This small molecule binds to this protein.
Small molecule (SMILES): CC(=O)N[C@H]1[C@H](O[C@H]2[C@H](O)[C@@H](NC(C)=O)CO[C@@H]2CO)O[C@H](CO)[C@@H](O)[C@@H]1O

Binding-site contacts:
Ligand atom C1 contacts residue HIS92 of chain 1.A at 3.7 Å.
Ligand atom C7 contacts residue SER91 of chain 1.A at 4.2 Å.
Ligand atom C8 contacts residue GLU104 of chain 1.A at 4.2 Å.
Ligand atom C4 contacts residue ASN89 of chain 1.A at 4.2 Å.
Ligand atom O4 contacts residue HIS92 of chain 1.A at 3.7 Å.
Ligand atom O7 contacts residue HIS92 of chain 1.A at 3.4 Å (h-bond).
Ligand atom C1 contacts residue ASN89 of chain 1.A at 1.4 Å.
Ligand atom C3 contacts residue HIS92 of chain 1.A at 3.7 Å.
Ligand atom N2 contacts residue ASN89 of chain 1.A at 2.8 Å (h-bond).
Ligand atom C8 contacts residue ASN90 of chain 1.A at 4.2 Å.
Ligand atom O6 contacts residue LYS88 of chain 1.A at 3.5 Å (salt-bridge).
Ligand atom C6 contacts residue LYS88 of chain 1.A at 3.8 Å.
Ligand atom C4 contacts residue HIS92 of chain 1.A at 3.9 Å.
Ligand atom C5 contacts residue HIS92 of chain 1.A at 3.7 Å.
Ligand atom C7 contacts residue ASN89 of chain 1.A at 3.0 Å.
Ligand atom O7 contacts residue ASN89 of chain 1.A at 2.9 Å (h-bond).
Ligand atom C8 contacts residue SER91 of chain 1.A at 3.5 Å.
Ligand atom O5 contacts residue LYS88 of chain 1.A at 4.1 Å.
Ligand atom N2 contacts residue SER91 of chain 1.A at 3.8 Å.
Ligand atom O5 contacts residue HIS92 of chain 1.A at 4.1 Å.
Ligand atom C5 contacts residue ASN89 of chain 1.A at 3.7 Å.
Ligand atom C7 contacts residue HIS92 of chain 1.A at 4.0 Å.
Ligand atom C8 contacts residue ASN89 of chain 1.A at 4.2 Å.
Ligand atom C2 contacts residue ASN89 of chain 1.A at 2.4 Å.
Ligand atom C2 contacts residue HIS92 of chain 1.A at 4.3 Å.
Ligand atom C6 contacts residue HIS92 of chain 1.A at 4.4 Å.
Ligand atom O5 contacts residue ASN89 of chain 1.A at 2.4 Å (h-bond).
Ligand atom C3 contacts residue ASN89 of chain 1.A at 3.8 Å.

Sequence of chain 1.A:
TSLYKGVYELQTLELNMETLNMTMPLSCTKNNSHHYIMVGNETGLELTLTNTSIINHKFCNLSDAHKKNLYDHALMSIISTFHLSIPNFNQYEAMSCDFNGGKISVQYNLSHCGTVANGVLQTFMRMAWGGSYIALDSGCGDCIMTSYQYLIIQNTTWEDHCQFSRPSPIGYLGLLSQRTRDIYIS